The protein below binds the small molecule below.
Small molecule (SMILES): CC(=O)N[C@H]1[C@H](O[C@H]2[C@H](O)[C@@H](NC(C)=O)CO[C@@H]2CO)O[C@H](CO)[C@@H](O)[C@@H]1O

Sequence of chain 1.B:
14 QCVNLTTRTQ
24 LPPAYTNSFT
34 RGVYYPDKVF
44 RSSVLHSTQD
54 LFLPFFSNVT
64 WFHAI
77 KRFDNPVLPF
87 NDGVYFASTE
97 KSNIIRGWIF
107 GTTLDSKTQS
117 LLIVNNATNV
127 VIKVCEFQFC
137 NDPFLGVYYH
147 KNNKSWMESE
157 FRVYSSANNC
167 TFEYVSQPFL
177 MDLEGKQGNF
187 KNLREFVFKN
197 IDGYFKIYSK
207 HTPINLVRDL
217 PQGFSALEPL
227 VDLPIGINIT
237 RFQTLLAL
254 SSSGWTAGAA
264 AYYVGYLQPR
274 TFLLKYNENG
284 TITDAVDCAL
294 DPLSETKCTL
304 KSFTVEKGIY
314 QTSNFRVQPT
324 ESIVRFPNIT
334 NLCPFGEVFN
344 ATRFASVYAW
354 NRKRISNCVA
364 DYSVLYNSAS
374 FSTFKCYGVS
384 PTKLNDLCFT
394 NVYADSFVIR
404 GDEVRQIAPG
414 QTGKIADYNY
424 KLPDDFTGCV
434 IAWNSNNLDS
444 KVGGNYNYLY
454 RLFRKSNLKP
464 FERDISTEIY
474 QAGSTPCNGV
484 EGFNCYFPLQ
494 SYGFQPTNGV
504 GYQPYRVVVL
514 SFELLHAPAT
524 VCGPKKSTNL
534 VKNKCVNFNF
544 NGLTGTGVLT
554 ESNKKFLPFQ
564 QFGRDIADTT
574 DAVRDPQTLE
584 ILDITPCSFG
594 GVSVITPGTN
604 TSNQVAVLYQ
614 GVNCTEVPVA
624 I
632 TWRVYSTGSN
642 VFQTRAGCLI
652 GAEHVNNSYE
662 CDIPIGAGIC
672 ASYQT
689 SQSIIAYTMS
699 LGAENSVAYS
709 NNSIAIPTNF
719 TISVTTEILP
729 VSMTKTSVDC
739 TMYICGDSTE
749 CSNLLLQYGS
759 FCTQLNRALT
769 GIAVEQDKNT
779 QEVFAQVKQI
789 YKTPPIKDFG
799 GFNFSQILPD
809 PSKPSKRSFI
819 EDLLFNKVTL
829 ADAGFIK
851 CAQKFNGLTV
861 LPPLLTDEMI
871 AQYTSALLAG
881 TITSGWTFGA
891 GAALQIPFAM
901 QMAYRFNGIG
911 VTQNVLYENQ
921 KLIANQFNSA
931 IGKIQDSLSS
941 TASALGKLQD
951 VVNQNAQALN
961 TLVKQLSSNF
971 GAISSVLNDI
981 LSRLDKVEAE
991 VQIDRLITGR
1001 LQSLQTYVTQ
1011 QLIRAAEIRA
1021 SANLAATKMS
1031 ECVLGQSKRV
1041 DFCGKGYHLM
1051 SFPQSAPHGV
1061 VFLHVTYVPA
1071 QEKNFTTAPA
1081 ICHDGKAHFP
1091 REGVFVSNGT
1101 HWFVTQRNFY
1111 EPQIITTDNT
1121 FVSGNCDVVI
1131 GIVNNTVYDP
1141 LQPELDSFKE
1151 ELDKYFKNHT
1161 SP

Sequence of chain 1.A:
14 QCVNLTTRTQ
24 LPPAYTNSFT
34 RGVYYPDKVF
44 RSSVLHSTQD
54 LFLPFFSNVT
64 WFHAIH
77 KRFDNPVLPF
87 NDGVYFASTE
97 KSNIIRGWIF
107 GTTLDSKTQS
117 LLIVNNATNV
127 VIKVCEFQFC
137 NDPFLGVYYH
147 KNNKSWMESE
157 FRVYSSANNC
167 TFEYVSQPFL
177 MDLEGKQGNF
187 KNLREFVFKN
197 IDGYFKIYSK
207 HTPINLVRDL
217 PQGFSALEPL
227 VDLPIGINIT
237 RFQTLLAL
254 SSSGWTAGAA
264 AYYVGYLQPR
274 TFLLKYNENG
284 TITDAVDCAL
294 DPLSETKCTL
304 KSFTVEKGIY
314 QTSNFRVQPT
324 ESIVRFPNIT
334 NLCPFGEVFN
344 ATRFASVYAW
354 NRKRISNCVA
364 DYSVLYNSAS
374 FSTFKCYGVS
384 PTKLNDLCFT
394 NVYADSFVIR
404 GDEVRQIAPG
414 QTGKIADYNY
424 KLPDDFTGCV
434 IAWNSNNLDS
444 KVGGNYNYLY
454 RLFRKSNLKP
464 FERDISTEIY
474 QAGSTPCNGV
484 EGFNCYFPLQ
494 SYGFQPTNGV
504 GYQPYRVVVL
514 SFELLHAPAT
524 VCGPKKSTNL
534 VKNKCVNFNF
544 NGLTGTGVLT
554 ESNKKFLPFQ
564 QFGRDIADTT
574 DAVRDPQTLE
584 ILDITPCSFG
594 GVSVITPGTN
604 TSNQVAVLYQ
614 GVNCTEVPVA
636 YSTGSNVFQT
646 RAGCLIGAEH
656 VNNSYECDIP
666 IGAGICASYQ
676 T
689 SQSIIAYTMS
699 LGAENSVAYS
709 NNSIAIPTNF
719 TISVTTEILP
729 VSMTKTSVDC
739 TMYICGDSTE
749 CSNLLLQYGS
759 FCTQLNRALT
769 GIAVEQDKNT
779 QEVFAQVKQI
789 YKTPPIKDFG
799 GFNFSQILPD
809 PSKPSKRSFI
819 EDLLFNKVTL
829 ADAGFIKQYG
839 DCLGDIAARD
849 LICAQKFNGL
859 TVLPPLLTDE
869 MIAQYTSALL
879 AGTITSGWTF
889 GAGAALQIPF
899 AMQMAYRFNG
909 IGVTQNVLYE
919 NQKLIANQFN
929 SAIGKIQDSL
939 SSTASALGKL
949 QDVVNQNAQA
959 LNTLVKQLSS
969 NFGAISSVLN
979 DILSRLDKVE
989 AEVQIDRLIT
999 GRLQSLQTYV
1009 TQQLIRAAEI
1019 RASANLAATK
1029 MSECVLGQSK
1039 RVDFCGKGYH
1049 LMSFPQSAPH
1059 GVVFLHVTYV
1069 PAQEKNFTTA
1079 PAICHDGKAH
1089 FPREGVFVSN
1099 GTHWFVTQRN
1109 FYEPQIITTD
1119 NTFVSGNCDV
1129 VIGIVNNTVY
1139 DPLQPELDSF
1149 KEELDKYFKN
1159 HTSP

Binding-site contacts:
Ligand atom C8 contacts residue GLN644 of chain 1.A at 3.5 Å.
Ligand atom N2 contacts residue ASN616 of chain 1.A at 2.8 Å (h-bond).
Ligand atom C8 contacts residue ILE834 of chain 1.B at 3.5 Å (hydrophobic).
Ligand atom O6 contacts residue THR618 of chain 1.A at 3.8 Å.
Ligand atom O5 contacts residue THR618 of chain 1.A at 3.7 Å.
Ligand atom O5 contacts residue ASN616 of chain 1.A at 2.4 Å (h-bond).
Ligand atom C8 contacts residue ASN616 of chain 1.A at 4.4 Å.
Ligand atom C5 contacts residue ASN616 of chain 1.A at 3.7 Å.
Ligand atom C4 contacts residue ASN616 of chain 1.A at 4.2 Å.
Ligand atom C5 contacts residue THR618 of chain 1.A at 4.2 Å.
Ligand atom C7 contacts residue ASN616 of chain 1.A at 3.2 Å.
Ligand atom C3 contacts residue ASN616 of chain 1.A at 3.7 Å.
Ligand atom O7 contacts residue ILE834 of chain 1.B at 2.9 Å.
Ligand atom C1 contacts residue THR618 of chain 1.A at 4.1 Å.
Ligand atom C7 contacts residue ILE834 of chain 1.B at 3.5 Å (hydrophobic).
Ligand atom C2 contacts residue ASN616 of chain 1.A at 2.4 Å.
Ligand atom C1 contacts residue ASN616 of chain 1.A at 1.4 Å.
Ligand atom O7 contacts residue ASN616 of chain 1.A at 3.3 Å (h-bond).